Sequence of chain 1.A:
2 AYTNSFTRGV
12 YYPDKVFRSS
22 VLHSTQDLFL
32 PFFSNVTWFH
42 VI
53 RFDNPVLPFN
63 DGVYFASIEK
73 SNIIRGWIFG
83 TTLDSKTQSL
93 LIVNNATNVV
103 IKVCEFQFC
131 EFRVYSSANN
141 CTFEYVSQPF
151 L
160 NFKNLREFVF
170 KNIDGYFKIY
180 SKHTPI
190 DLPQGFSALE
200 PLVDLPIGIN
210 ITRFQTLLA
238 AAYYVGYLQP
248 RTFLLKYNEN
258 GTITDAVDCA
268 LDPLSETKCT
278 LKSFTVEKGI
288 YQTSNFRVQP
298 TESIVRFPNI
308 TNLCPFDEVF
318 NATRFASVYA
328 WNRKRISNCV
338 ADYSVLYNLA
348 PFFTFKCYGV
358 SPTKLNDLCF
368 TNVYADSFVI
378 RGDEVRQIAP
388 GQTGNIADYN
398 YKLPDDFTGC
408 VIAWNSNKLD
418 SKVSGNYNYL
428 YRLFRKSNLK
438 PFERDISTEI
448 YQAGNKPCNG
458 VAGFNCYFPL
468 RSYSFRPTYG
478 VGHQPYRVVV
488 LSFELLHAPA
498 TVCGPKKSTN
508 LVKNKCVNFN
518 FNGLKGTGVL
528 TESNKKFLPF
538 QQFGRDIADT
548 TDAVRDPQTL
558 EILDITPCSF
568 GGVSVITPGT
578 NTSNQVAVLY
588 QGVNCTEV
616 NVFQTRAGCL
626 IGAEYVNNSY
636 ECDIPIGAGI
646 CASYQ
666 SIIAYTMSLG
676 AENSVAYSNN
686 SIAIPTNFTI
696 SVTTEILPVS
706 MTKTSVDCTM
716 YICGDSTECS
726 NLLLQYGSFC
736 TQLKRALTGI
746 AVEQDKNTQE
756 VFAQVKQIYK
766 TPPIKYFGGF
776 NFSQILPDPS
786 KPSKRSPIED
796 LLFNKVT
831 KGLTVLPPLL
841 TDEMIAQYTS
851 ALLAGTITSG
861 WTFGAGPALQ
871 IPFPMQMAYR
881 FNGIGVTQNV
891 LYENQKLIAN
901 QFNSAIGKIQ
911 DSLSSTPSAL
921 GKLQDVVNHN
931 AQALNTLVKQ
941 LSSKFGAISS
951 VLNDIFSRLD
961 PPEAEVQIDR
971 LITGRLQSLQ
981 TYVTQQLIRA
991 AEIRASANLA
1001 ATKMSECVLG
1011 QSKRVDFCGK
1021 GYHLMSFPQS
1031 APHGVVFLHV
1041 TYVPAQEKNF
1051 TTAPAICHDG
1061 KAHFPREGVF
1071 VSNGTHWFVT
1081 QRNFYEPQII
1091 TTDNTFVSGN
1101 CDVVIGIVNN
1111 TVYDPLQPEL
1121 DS

Binding-site contacts:
Ligand atom C8 contacts residue VAL680 of chain 1.A at 4.1 Å (hydrophobic).
Ligand atom C1 contacts residue ALA681 of chain 1.A at 4.1 Å (hydrophobic).
Ligand atom N2 contacts residue SER679 of chain 1.A at 4.4 Å.
Ligand atom O5 contacts residue ALA681 of chain 1.A at 4.3 Å.
Ligand atom C1 contacts residue GLN870 of chain 1.B at 4.5 Å.
Ligand atom O6 contacts residue ALA681 of chain 1.A at 4.5 Å.
Ligand atom C7 contacts residue SER679 of chain 1.A at 3.6 Å.
Ligand atom C2 contacts residue ASN1049 of chain 1.A at 4.0 Å.
Ligand atom O7 contacts residue ASN1049 of chain 1.A at 3.0 Å (h-bond).
Ligand atom C1 contacts residue ASN1049 of chain 1.A at 3.4 Å.
Ligand atom O4 contacts residue ALA681 of chain 1.A at 4.1 Å.
Ligand atom C8 contacts residue ASN1049 of chain 1.A at 3.8 Å.
Ligand atom O7 contacts residue ALA681 of chain 1.A at 3.8 Å.
Ligand atom C3 contacts residue ALA681 of chain 1.A at 4.2 Å (hydrophobic).
Ligand atom N2 contacts residue ASN1049 of chain 1.A at 4.0 Å.
Ligand atom C4 contacts residue ALA681 of chain 1.A at 4.2 Å (hydrophobic).
Ligand atom C8 contacts residue GLU1047 of chain 1.A at 3.6 Å.
Ligand atom O3 contacts residue SER679 of chain 1.A at 4.5 Å.
Ligand atom O7 contacts residue VAL680 of chain 1.A at 3.3 Å (h-bond).
Ligand atom C5 contacts residue ALA681 of chain 1.A at 3.6 Å (hydrophobic).
Ligand atom C7 contacts residue ASN1049 of chain 1.A at 3.5 Å.
Ligand atom O7 contacts residue SER679 of chain 1.A at 3.0 Å (h-bond).
Ligand atom C7 contacts residue VAL680 of chain 1.A at 4.1 Å (hydrophobic).
Ligand atom C8 contacts residue SER679 of chain 1.A at 4.0 Å.
Ligand atom O5 contacts residue ASN1049 of chain 1.A at 4.0 Å.
Ligand atom C7 contacts residue ALA681 of chain 1.A at 4.5 Å (hydrophobic).

Sequence of chain 1.B:
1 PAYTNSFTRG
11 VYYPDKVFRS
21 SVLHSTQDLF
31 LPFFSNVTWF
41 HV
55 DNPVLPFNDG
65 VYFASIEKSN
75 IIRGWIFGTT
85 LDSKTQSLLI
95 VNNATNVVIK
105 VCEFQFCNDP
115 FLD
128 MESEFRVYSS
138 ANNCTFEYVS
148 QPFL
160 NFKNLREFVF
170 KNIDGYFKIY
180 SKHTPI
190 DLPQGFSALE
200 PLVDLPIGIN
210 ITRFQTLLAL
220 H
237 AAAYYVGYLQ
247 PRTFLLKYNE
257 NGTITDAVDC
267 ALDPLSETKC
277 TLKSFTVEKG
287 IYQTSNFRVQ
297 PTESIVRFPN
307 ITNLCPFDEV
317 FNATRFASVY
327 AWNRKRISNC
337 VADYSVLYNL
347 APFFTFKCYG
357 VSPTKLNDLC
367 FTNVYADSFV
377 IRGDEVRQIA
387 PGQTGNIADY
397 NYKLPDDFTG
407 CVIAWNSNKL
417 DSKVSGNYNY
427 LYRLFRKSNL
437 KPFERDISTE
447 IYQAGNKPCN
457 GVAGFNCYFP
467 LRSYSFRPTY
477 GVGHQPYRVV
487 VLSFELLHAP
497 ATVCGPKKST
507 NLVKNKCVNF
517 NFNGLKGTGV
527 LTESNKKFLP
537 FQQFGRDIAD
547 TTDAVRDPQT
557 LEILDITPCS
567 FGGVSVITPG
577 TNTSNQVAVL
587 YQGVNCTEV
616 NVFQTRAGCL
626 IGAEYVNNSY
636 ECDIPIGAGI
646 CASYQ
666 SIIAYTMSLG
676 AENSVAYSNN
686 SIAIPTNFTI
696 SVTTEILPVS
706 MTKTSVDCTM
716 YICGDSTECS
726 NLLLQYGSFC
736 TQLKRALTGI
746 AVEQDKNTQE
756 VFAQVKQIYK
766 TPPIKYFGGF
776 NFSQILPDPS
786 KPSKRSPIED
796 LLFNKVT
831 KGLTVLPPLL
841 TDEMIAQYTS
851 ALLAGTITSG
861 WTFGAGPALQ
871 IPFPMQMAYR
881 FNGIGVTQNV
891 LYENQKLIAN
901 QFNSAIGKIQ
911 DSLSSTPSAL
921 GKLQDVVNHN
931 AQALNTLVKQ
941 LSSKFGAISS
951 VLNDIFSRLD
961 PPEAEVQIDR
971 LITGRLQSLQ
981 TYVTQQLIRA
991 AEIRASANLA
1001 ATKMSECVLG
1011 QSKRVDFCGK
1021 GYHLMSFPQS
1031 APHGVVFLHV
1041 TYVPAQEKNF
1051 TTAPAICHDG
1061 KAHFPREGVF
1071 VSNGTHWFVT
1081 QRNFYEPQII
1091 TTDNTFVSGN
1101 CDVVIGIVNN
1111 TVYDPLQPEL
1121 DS

The protein below binds the small molecule below.
Small molecule (SMILES): CC(=O)N[C@H]1[C@H](O[C@H]2[C@H](O)[C@@H](NC(C)=O)CO[C@@H]2CO)O[C@H](CO)[C@@H](O)[C@@H]1O